Binding-site contacts:
Ligand atom C9 contacts residue VAL194 of chain 53.B at 3.8 Å (hydrophobic).
Ligand atom N4 contacts residue LEU239 of chain 53.B at 3.6 Å.
Ligand atom C3 contacts residue TYR157 of chain 53.B at 3.4 Å (hydrophobic).
Ligand atom C19 contacts residue PHE236 of chain 53.B at 3.6 Å (hydrophobic).
Ligand atom C19 contacts residue TYR110 of chain 53.B at 3.8 Å (hydrophobic).
Ligand atom O15 contacts residue MET130 of chain 53.B at 3.8 Å.
Ligand atom C3 contacts residue ALA24 of chain 53.D at 3.6 Å (hydrophobic).
Ligand atom C8 contacts residue VAL194 of chain 53.B at 3.8 Å (hydrophobic).
Ligand atom C4 contacts residue TYR157 of chain 53.B at 3.5 Å (hydrophobic).
Ligand atom C3 contacts residue PRO179 of chain 53.B at 3.6 Å (hydrophobic).
Ligand atom O24 contacts residue THR109 of chain 53.B at 3.6 Å.
Ligand atom C7 contacts residue TYR157 of chain 53.B at 3.5 Å (hydrophobic).
Ligand atom C17 contacts residue MET130 of chain 53.B at 3.7 Å (hydrophobic).
Ligand atom C10 contacts residue PHE132 of chain 53.B at 3.7 Å (hydrophobic).
Ligand atom N3 contacts residue ILE192 of chain 53.B at 3.7 Å.
Ligand atom C7 contacts residue ILE25 of chain 53.D at 3.8 Å (hydrophobic).
Ligand atom C1 contacts residue ILE181 of chain 53.B at 3.5 Å (hydrophobic).
Ligand atom N3 contacts residue LEU239 of chain 53.B at 3.8 Å.
Ligand atom C21 contacts residue TYR203 of chain 53.B at 3.7 Å (hydrophobic).
Ligand atom C20 contacts residue PHE236 of chain 53.B at 3.4 Å (hydrophobic).
Ligand atom C7 contacts residue VAL194 of chain 53.B at 3.6 Å (hydrophobic).
Ligand atom N6 contacts residue VAL194 of chain 53.B at 3.6 Å.
Ligand atom C10 contacts residue ILE108 of chain 53.B at 3.5 Å (hydrophobic).
Ligand atom O23 contacts residue TYR110 of chain 53.B at 3.5 Å.
Ligand atom C1 contacts residue ILE155 of chain 53.B at 3.8 Å (hydrophobic).
Ligand atom C11 contacts residue PHE132 of chain 53.B at 3.5 Å (hydrophobic).
Ligand atom C8 contacts residue TYR157 of chain 53.B at 3.4 Å (hydrophobic).
Ligand atom O24 contacts residue PHE236 of chain 53.B at 3.9 Å.
Ligand atom C22 contacts residue TYR110 of chain 53.B at 3.3 Å (hydrophobic).
Ligand atom O23 contacts residue PHE236 of chain 53.B at 3.3 Å.
Ligand atom C18 contacts residue TYR110 of chain 53.B at 3.8 Å (hydrophobic).
Ligand atom C22 contacts residue PHE236 of chain 53.B at 3.3 Å (hydrophobic).
Ligand atom C13 contacts residue ILE108 of chain 53.B at 3.6 Å (hydrophobic).
Ligand atom C4 contacts residue ALA24 of chain 53.D at 3.9 Å (hydrophobic).
Ligand atom O24 contacts residue TYR110 of chain 53.B at 3.3 Å.
Ligand atom C13 contacts residue PHE236 of chain 53.B at 3.8 Å (hydrophobic).
Ligand atom C12 contacts residue PHE236 of chain 53.B at 3.7 Å (hydrophobic).
Ligand atom N4 contacts residue ILE192 of chain 53.B at 3.6 Å.
Ligand atom C25 contacts residue THR109 of chain 53.B at 3.2 Å.
Ligand atom C16 contacts residue MET130 of chain 53.B at 3.8 Å (hydrophobic).

This small molecule binds to this protein.
Small molecule (SMILES): CCOC(=O)c1ccc(OCCCC2CCN(c3ccc(C)nn3)CC2)cc1

Sequence of chain 53.D:
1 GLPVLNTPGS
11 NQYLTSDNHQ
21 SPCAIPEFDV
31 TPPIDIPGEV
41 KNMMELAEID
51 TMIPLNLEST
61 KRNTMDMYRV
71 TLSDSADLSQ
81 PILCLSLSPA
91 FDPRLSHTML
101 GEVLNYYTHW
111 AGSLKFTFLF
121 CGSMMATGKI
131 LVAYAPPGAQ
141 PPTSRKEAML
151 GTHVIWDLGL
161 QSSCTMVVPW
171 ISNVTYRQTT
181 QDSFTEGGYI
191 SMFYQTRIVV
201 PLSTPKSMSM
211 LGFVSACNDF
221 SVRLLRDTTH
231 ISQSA

Sequence of chain 54.D:
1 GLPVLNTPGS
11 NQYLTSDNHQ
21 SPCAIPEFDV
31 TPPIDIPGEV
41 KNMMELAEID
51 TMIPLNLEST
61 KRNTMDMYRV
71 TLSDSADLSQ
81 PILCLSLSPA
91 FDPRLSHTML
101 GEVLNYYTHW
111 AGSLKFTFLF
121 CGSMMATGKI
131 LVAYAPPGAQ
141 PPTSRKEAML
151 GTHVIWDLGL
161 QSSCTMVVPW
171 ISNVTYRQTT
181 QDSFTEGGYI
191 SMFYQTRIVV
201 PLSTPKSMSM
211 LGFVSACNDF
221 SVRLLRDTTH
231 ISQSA

Sequence of chain 53.B:
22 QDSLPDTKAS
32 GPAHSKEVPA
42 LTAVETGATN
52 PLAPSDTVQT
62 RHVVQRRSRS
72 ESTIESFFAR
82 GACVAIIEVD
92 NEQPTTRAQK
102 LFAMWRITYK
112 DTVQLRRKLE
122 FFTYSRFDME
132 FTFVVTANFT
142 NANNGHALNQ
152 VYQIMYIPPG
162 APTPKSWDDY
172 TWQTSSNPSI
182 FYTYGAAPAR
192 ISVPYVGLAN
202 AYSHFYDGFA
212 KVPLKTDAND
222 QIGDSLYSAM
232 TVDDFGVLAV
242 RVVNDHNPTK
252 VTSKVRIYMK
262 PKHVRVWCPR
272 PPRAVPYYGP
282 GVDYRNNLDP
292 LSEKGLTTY